Sequence of chain 1.A:
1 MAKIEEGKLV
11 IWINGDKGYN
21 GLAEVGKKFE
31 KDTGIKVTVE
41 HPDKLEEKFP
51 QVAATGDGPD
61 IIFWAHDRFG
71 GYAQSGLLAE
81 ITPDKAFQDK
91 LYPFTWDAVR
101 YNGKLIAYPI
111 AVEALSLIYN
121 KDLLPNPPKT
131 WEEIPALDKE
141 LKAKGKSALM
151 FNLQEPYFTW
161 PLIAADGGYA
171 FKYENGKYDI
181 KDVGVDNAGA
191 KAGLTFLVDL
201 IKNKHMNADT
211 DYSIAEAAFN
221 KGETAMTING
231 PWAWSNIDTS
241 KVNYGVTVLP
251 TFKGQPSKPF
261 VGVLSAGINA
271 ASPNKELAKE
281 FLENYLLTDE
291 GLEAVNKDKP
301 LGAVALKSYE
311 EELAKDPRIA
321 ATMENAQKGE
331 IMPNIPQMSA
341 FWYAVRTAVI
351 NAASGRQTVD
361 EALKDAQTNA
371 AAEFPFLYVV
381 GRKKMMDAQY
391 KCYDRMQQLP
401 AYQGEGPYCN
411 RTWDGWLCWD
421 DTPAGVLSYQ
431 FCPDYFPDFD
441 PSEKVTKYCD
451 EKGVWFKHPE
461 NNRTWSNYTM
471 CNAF

The protein below binds the small molecule below.
Small molecule (SMILES): CC(=O)N[C@@H]1[C@@H](O)[C@H](O)[C@@H](CO)O[C@H]1O

Binding-site contacts:
Ligand atom O7 contacts residue PHE456 of chain 1.A at 4.3 Å.
Ligand atom C5 contacts residue ASN467 of chain 1.A at 3.6 Å.
Ligand atom C8 contacts residue TRP465 of chain 1.A at 3.6 Å (hydrophobic).
Ligand atom C8 contacts residue PHE456 of chain 1.A at 4.1 Å (hydrophobic).
Ligand atom C1 contacts residue ASN467 of chain 1.A at 1.5 Å.
Ligand atom C6 contacts residue THR469 of chain 1.A at 4.3 Å.
Ligand atom C1 contacts residue TRP465 of chain 1.A at 4.4 Å (hydrophobic).
Ligand atom C7 contacts residue ASN467 of chain 1.A at 3.5 Å.
Ligand atom O7 contacts residue ASN467 of chain 1.A at 3.4 Å (h-bond).
Ligand atom C6 contacts residue MET470 of chain 1.A at 3.6 Å (hydrophobic).
Ligand atom C7 contacts residue TRP465 of chain 1.A at 3.6 Å (hydrophobic).
Ligand atom O5 contacts residue ASN467 of chain 1.A at 2.3 Å (h-bond).
Ligand atom C4 contacts residue ASN467 of chain 1.A at 4.2 Å.
Ligand atom C5 contacts residue THR469 of chain 1.A at 3.6 Å.
Ligand atom C1 contacts residue THR469 of chain 1.A at 3.5 Å.
Ligand atom O5 contacts residue THR469 of chain 1.A at 3.5 Å (h-bond).
Ligand atom N2 contacts residue ASN467 of chain 1.A at 3.0 Å (h-bond).
Ligand atom C3 contacts residue ASN467 of chain 1.A at 3.8 Å.
Ligand atom C2 contacts residue ASN467 of chain 1.A at 2.5 Å.
Ligand atom O7 contacts residue TRP465 of chain 1.A at 3.8 Å.
Ligand atom N2 contacts residue TRP465 of chain 1.A at 4.0 Å.